This small molecule binds to this protein.
Small molecule (SMILES): CC(=O)N[C@@H]1[C@@H](O)[C@H](O)[C@@H](CO)O[C@H]1O

Binding-site contacts:
Ligand atom C7 contacts residue ALA239 of chain 1.A at 4.3 Å (hydrophobic).
Ligand atom N2 contacts residue ALA239 of chain 1.A at 4.2 Å.
Ligand atom N2 contacts residue ASN166 of chain 1.A at 3.0 Å (h-bond).
Ligand atom C8 contacts residue ASP238 of chain 1.A at 4.5 Å.
Ligand atom C4 contacts residue ASN166 of chain 1.A at 4.2 Å.
Ligand atom O5 contacts residue ASN166 of chain 1.A at 2.3 Å (h-bond).
Ligand atom C2 contacts residue ASN166 of chain 1.A at 2.5 Å.
Ligand atom C2 contacts residue ASN237 of chain 1.A at 4.4 Å.
Ligand atom C3 contacts residue ASN166 of chain 1.A at 3.8 Å.
Ligand atom C8 contacts residue ALA239 of chain 1.A at 3.7 Å (hydrophobic).
Ligand atom C3 contacts residue ASN237 of chain 1.A at 4.3 Å.
Ligand atom C1 contacts residue ASN166 of chain 1.A at 1.4 Å.
Ligand atom C1 contacts residue ASN237 of chain 1.A at 4.3 Å.
Ligand atom C7 contacts residue ASN166 of chain 1.A at 4.1 Å.
Ligand atom N2 contacts residue ASN237 of chain 1.A at 3.9 Å.
Ligand atom O6 contacts residue ASN237 of chain 1.A at 4.5 Å.
Ligand atom C5 contacts residue ASN166 of chain 1.A at 3.6 Å.
Ligand atom C8 contacts residue SER218 of chain 1.C at 3.8 Å.

Sequence of chain 1.C:
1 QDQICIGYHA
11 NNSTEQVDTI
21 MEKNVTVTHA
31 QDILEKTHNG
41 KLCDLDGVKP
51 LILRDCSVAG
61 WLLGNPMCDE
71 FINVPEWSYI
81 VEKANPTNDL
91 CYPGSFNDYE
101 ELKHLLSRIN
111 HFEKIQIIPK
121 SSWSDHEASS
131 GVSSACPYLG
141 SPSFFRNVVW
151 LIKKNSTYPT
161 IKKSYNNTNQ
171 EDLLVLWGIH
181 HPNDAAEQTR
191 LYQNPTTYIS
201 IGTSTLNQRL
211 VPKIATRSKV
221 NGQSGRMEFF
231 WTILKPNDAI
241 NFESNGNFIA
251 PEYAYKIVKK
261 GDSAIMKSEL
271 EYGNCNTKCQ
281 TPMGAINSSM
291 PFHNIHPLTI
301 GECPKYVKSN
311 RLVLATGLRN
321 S

Sequence of chain 1.A:
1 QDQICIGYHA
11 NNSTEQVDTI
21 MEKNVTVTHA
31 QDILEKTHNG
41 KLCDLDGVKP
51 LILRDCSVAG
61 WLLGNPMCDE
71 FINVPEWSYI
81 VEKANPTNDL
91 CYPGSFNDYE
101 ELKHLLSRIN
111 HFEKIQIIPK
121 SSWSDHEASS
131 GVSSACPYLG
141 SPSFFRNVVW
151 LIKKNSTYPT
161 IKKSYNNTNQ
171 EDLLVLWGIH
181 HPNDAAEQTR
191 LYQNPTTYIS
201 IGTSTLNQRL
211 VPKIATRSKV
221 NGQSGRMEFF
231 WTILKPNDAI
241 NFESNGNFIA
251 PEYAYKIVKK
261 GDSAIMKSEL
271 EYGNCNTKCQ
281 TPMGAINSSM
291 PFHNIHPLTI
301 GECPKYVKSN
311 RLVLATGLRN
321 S